This small molecule binds to this protein.
Small molecule (SMILES): c1ccc2occc2c1

Binding-site contacts:
Ligand atom C6 contacts residue TYR88 of chain 1.A at 3.7 Å (hydrophobic).
Ligand atom C7A contacts residue ALA99 of chain 1.A at 3.6 Å (hydrophobic).
Ligand atom C2 contacts residue LEU118 of chain 1.A at 3.8 Å (hydrophobic).
Ligand atom C2 contacts residue ALA99 of chain 1.A at 4.3 Å (hydrophobic).
Ligand atom C5 contacts residue TYR88 of chain 1.A at 4.5 Å (hydrophobic).
Ligand atom C4 contacts residue VAL111 of chain 1.A at 3.9 Å (hydrophobic).
Ligand atom C4 contacts residue LEU84 of chain 1.A at 4.2 Å (hydrophobic).
Ligand atom C7 contacts residue TYR88 of chain 1.A at 4.0 Å (hydrophobic).
Ligand atom C2 contacts residue PHE153 of chain 1.A at 3.6 Å (hydrophobic).
Ligand atom C2 contacts residue VAL111 of chain 1.A at 4.4 Å (hydrophobic).
Ligand atom C5 contacts residue ILE78 of chain 1.A at 4.0 Å (hydrophobic).
Ligand atom C4 contacts residue ALA99 of chain 1.A at 3.8 Å (hydrophobic).
Ligand atom C6 contacts residue VAL87 of chain 1.A at 4.1 Å (hydrophobic).
Ligand atom C3A contacts residue LEU118 of chain 1.A at 4.0 Å (hydrophobic).
Ligand atom O1 contacts residue PHE153 of chain 1.A at 3.8 Å.
Ligand atom C3 contacts residue ALA99 of chain 1.A at 4.0 Å (hydrophobic).
Ligand atom C7A contacts residue VAL87 of chain 1.A at 4.4 Å (hydrophobic).
Ligand atom C7 contacts residue LEU84 of chain 1.A at 4.5 Å (hydrophobic).
Ligand atom C3 contacts residue LEU118 of chain 1.A at 4.1 Å (hydrophobic).
Ligand atom C3A contacts residue VAL111 of chain 1.A at 3.8 Å (hydrophobic).
Ligand atom C6 contacts residue ALA99 of chain 1.A at 4.0 Å (hydrophobic).
Ligand atom C5 contacts residue ALA99 of chain 1.A at 4.0 Å (hydrophobic).
Ligand atom C3 contacts residue MET102 of chain 1.A at 4.0 Å (hydrophobic).
Ligand atom C2 contacts residue LEU121 of chain 1.A at 4.1 Å (hydrophobic).
Ligand atom C4 contacts residue VAL103 of chain 1.A at 3.9 Å (hydrophobic).
Ligand atom O1 contacts residue LEU118 of chain 1.A at 3.4 Å.
Ligand atom C7 contacts residue LEU118 of chain 1.A at 3.9 Å (hydrophobic).
Ligand atom C2 contacts residue MET102 of chain 1.A at 3.9 Å (hydrophobic).
Ligand atom O1 contacts residue LEU121 of chain 1.A at 3.6 Å.
Ligand atom C3 contacts residue PHE153 of chain 1.A at 4.4 Å (hydrophobic).
Ligand atom C7 contacts residue LEU91 of chain 1.A at 4.3 Å (hydrophobic).
Ligand atom C3 contacts residue VAL111 of chain 1.A at 3.4 Å (hydrophobic).
Ligand atom C7A contacts residue LEU118 of chain 1.A at 3.5 Å (hydrophobic).
Ligand atom O1 contacts residue ALA99 of chain 1.A at 4.1 Å.
Ligand atom C3A contacts residue ALA99 of chain 1.A at 3.6 Å (hydrophobic).
Ligand atom C4 contacts residue ILE78 of chain 1.A at 4.3 Å (hydrophobic).
Ligand atom C7 contacts residue VAL87 of chain 1.A at 3.6 Å (hydrophobic).
Ligand atom C6 contacts residue LEU84 of chain 1.A at 3.6 Å (hydrophobic).
Ligand atom C7 contacts residue ALA99 of chain 1.A at 3.8 Å (hydrophobic).
Ligand atom C5 contacts residue LEU84 of chain 1.A at 3.9 Å (hydrophobic).

Sequence of chain 1.A:
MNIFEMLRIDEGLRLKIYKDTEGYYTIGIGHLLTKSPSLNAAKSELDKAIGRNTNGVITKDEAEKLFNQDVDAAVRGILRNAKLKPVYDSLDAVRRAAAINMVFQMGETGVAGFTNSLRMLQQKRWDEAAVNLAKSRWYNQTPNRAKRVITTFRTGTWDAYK